Binding-site contacts:
Ligand atom O6P contacts residue ARG352 of chain 1.D at 3.8 Å.
Ligand atom C5 contacts residue GLY434 of chain 1.D at 3.4 Å.
Ligand atom O5 contacts residue LEU347 of chain 1.D at 3.8 Å.
Ligand atom C6 contacts residue SER353 of chain 1.D at 3.8 Å.
Ligand atom C4 contacts residue GLY434 of chain 1.D at 3.3 Å.
Ligand atom O6P contacts residue THR348 of chain 1.D at 2.5 Å (h-bond).
Ligand atom O3 contacts residue GLY430 of chain 1.D at 3.2 Å.
Ligand atom O5P contacts residue GLY436 of chain 1.D at 3.0 Å (h-bond).
Ligand atom O3P contacts residue TRP398 of chain 1.D at 2.8 Å (h-bond).
Ligand atom C3 contacts residue GLY434 of chain 1.D at 3.4 Å.
Ligand atom P1 contacts residue ARG405 of chain 1.D at 3.6 Å.
Ligand atom P2 contacts residue SER435 of chain 1.D at 3.5 Å.
Ligand atom O2 contacts residue LEU347 of chain 1.D at 3.5 Å.
Ligand atom C6 contacts residue THR438 of chain 1.D at 3.5 Å.
Ligand atom C6 contacts residue LEU347 of chain 1.D at 3.6 Å (hydrophobic).
Ligand atom O4 contacts residue TYR437 of chain 1.D at 2.8 Å (h-bond).
Ligand atom O2P contacts residue ARG405 of chain 1.D at 2.6 Å (salt-bridge).
Ligand atom P2 contacts residue SER353 of chain 1.D at 3.6 Å.
Ligand atom O6 contacts residue THR349 of chain 1.D at 3.1 Å (h-bond).
Ligand atom O6P contacts residue SER353 of chain 1.D at 2.7 Å (h-bond).
Ligand atom O4 contacts residue GLY436 of chain 1.D at 3.7 Å.
Ligand atom O4 contacts residue GLY434 of chain 1.D at 2.6 Å (h-bond).
Ligand atom P2 contacts residue THR348 of chain 1.D at 3.5 Å.
Ligand atom O2 contacts residue GLY430 of chain 1.D at 3.5 Å (h-bond).
Ligand atom O3 contacts residue TRP398 of chain 1.D at 3.7 Å.
Ligand atom O6 contacts residue THR348 of chain 1.D at 3.6 Å.
Ligand atom O4 contacts residue THR438 of chain 1.D at 3.5 Å (h-bond).
Ligand atom O4P contacts residue THR350 of chain 1.D at 2.7 Å (h-bond).
Ligand atom O4P contacts residue SER435 of chain 1.D at 2.9 Å (h-bond).
Ligand atom O1P contacts residue PRO433 of chain 1.D at 3.6 Å.
Ligand atom O5P contacts residue SER353 of chain 1.D at 3.7 Å.
Ligand atom O3P contacts residue ARG405 of chain 1.D at 2.8 Å (salt-bridge).
Ligand atom O4P contacts residue THR348 of chain 1.D at 3.6 Å.
Ligand atom C3 contacts residue ARG432 of chain 1.D at 3.3 Å.
Ligand atom O1P contacts residue GLY434 of chain 1.D at 2.8 Å (h-bond).
Ligand atom O4P contacts residue THR349 of chain 1.D at 3.2 Å (h-bond).
Ligand atom O5P contacts residue SER435 of chain 1.D at 3.2 Å (h-bond).
Ligand atom O1 contacts residue GLY434 of chain 1.D at 3.7 Å.
Ligand atom P2 contacts residue THR349 of chain 1.D at 3.6 Å.
Ligand atom O3 contacts residue ARG432 of chain 1.D at 2.7 Å (salt-bridge).

A protein and the small-molecule ligand that binds it are described below.
Small molecule (SMILES): O=P(O)(O)OC[C@H]1O[C@](O)(COP(=O)(O)O)[C@@H](O)[C@@H]1O

Sequence of chain 1.D:
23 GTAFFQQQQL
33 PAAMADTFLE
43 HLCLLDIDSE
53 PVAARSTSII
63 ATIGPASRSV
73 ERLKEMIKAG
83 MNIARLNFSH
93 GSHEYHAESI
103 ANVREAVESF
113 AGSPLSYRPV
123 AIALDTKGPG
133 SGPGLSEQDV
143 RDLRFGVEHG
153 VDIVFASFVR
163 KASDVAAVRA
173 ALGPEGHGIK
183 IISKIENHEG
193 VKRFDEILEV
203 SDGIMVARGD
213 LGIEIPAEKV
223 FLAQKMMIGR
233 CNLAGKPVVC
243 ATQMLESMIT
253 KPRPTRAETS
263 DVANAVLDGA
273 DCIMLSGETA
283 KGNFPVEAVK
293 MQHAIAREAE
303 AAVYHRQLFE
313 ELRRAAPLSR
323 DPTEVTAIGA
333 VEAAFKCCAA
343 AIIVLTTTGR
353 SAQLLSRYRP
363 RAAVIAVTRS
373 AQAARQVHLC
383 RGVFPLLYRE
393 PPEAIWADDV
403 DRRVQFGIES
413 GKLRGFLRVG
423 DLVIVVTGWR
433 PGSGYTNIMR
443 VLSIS